Sequence of chain 1.H:
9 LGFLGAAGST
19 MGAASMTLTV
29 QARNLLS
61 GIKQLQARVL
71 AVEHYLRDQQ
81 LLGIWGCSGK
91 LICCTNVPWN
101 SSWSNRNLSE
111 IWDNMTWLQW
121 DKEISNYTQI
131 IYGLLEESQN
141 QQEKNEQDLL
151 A

Binding-site contacts:
Ligand atom C3 contacts residue ASN126 of chain 1.H at 3.7 Å.
Ligand atom C8 contacts residue LYS122 of chain 1.H at 4.2 Å.
Ligand atom O5 contacts residue ASN126 of chain 1.H at 2.3 Å (h-bond).
Ligand atom C4 contacts residue ASN126 of chain 1.H at 4.2 Å.
Ligand atom C8 contacts residue GLU123 of chain 1.H at 3.9 Å.
Ligand atom C8 contacts residue ASN126 of chain 1.H at 3.6 Å.
Ligand atom C1 contacts residue ASN126 of chain 1.H at 1.4 Å.
Ligand atom C8 contacts residue SER125 of chain 1.H at 4.1 Å.
Ligand atom C2 contacts residue ASN126 of chain 1.H at 2.4 Å.
Ligand atom C5 contacts residue ASN126 of chain 1.H at 3.6 Å.
Ligand atom C7 contacts residue ASN126 of chain 1.H at 3.1 Å.
Ligand atom O7 contacts residue ASN126 of chain 1.H at 3.5 Å (h-bond).
Ligand atom N2 contacts residue ASN126 of chain 1.H at 2.8 Å (h-bond).

The small molecule below binds the protein below.
Small molecule (SMILES): CC(=O)N[C@@H]1[C@@H](O)[C@H](O)[C@@H](CO)O[C@H]1O